Sequence of chain 1.A:
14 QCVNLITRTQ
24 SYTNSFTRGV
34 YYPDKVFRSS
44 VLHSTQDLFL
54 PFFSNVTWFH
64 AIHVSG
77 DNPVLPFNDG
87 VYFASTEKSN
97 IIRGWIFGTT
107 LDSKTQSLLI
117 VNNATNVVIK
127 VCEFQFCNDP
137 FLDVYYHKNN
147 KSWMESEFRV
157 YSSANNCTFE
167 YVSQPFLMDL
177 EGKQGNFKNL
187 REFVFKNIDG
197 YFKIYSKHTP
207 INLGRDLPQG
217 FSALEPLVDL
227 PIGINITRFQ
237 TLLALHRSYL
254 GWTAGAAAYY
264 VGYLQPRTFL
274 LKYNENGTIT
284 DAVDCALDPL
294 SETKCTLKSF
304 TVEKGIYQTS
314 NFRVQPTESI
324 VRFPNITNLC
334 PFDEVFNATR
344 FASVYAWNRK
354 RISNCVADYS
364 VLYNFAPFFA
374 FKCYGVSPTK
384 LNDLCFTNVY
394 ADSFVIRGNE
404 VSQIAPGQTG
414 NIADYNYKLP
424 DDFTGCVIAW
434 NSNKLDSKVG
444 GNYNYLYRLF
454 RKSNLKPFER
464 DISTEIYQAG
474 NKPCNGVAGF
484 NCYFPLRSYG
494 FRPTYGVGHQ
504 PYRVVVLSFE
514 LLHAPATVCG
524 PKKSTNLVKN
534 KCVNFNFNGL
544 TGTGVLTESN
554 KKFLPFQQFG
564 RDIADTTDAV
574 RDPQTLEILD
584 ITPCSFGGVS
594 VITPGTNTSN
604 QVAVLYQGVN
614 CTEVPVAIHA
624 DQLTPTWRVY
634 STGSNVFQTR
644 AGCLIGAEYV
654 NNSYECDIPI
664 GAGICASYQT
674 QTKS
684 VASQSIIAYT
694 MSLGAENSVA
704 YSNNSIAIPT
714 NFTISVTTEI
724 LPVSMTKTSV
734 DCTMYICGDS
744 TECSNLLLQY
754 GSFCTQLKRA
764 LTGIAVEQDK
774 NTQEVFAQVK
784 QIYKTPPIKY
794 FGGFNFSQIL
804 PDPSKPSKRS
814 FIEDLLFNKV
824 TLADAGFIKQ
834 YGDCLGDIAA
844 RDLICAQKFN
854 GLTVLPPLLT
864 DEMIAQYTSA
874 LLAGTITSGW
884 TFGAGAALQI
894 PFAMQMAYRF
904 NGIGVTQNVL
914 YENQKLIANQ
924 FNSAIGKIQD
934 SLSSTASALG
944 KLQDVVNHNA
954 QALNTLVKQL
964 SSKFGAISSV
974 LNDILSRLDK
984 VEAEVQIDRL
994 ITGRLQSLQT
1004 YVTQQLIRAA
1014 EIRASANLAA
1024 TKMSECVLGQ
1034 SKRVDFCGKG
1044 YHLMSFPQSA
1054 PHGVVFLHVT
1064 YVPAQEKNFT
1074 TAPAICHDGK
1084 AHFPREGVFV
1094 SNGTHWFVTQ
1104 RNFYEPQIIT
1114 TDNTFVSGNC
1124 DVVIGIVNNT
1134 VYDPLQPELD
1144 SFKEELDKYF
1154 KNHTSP

This small molecule binds to this protein.
Small molecule (SMILES): CC(=O)N[C@H]1[C@H](O[C@H]2[C@H](O)[C@@H](NC(C)=O)CO[C@@H]2CO)O[C@H](CO)[C@@H](O[C@H]2O[C@H](CO)[C@@H](O)[C@H](O)[C@@H]2O)[C@@H]1O

Binding-site contacts:
Ligand atom C2 contacts residue ASN1131 of chain 1.A at 2.5 Å.
Ligand atom C7 contacts residue ASN1131 of chain 1.A at 3.2 Å.
Ligand atom C5 contacts residue ASN1131 of chain 1.A at 3.6 Å.
Ligand atom C8 contacts residue ASN1131 of chain 1.A at 4.5 Å.
Ligand atom N2 contacts residue ASN1131 of chain 1.A at 3.0 Å (h-bond).
Ligand atom O7 contacts residue ASN1131 of chain 1.A at 2.9 Å (h-bond).
Ligand atom O5 contacts residue ASN1131 of chain 1.A at 2.3 Å (h-bond).
Ligand atom C4 contacts residue ASN1131 of chain 1.A at 4.2 Å.
Ligand atom C1 contacts residue ASN1131 of chain 1.A at 1.4 Å.
Ligand atom C3 contacts residue ASN1131 of chain 1.A at 3.8 Å.